Sequence of chain 1.C:
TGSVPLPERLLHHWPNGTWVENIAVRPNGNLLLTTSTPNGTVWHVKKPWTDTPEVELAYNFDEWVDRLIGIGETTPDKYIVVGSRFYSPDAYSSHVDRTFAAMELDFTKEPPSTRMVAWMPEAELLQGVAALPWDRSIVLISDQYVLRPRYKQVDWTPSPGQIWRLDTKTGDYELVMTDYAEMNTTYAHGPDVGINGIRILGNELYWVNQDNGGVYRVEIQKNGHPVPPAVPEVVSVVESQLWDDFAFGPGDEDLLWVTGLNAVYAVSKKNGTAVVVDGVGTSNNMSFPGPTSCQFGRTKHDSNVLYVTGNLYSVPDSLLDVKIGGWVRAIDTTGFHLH

Binding-site contacts:
Ligand atom C1 contacts residue LYS352 of chain 1.C at 3.6 Å.
Ligand atom O5 contacts residue LYS352 of chain 1.C at 2.9 Å (salt-bridge).
Ligand atom O6 contacts residue LYS352 of chain 1.C at 3.5 Å (salt-bridge).
Ligand atom C1 contacts residue ASN45 of chain 1.C at 1.4 Å.
Ligand atom C2 contacts residue ASN45 of chain 1.C at 2.4 Å.
Ligand atom C6 contacts residue TYR342 of chain 1.C at 3.6 Å (hydrophobic).
Ligand atom C8 contacts residue ASN45 of chain 1.C at 4.1 Å.
Ligand atom O5 contacts residue ASN45 of chain 1.C at 2.3 Å (h-bond).
Ligand atom N2 contacts residue ASN45 of chain 1.C at 2.9 Å (h-bond).
Ligand atom O4 contacts residue TYR342 of chain 1.C at 4.2 Å.
Ligand atom C3 contacts residue TYR342 of chain 1.C at 4.1 Å (hydrophobic).
Ligand atom C7 contacts residue ASN45 of chain 1.C at 3.7 Å.
Ligand atom C6 contacts residue LYS352 of chain 1.C at 3.6 Å.
Ligand atom C3 contacts residue ASN45 of chain 1.C at 3.8 Å.
Ligand atom C5 contacts residue LYS352 of chain 1.C at 3.9 Å.
Ligand atom C4 contacts residue LYS352 of chain 1.C at 4.2 Å.
Ligand atom O5 contacts residue TYR342 of chain 1.C at 4.0 Å.
Ligand atom C5 contacts residue TYR342 of chain 1.C at 3.5 Å (hydrophobic).
Ligand atom C4 contacts residue TYR342 of chain 1.C at 4.3 Å (hydrophobic).
Ligand atom C2 contacts residue LYS352 of chain 1.C at 4.0 Å.
Ligand atom C5 contacts residue ASN45 of chain 1.C at 3.7 Å.
Ligand atom C4 contacts residue ASN45 of chain 1.C at 4.2 Å.
Ligand atom C1 contacts residue TYR342 of chain 1.C at 3.8 Å (hydrophobic).

A protein and the small-molecule ligand that binds it are described below.
Small molecule (SMILES): CC(=O)N[C@@H]1[C@@H](O)[C@H](O)[C@@H](CO)O[C@H]1O